The small molecule below binds the protein below.
Small molecule (SMILES): NC(=O)c1ccc(-c2ccc(-c3cc(NCc4cccnc4)n4ncc(Br)c4n3)cc2)cc1

Sequence of chain 1.A:
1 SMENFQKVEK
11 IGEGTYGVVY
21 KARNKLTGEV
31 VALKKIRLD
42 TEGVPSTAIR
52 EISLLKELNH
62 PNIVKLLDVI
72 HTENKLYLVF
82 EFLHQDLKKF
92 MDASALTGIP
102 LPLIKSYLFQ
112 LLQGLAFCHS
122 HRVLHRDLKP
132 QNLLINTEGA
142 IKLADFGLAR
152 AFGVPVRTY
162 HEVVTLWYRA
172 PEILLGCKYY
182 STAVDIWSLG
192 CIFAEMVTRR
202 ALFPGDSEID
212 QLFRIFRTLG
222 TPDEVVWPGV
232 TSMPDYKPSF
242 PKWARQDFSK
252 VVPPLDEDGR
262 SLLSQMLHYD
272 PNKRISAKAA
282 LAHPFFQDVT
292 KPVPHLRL

Binding-site contacts:
Ligand atom C13 contacts residue ILE11 of chain 1.A at 3.7 Å (hydrophobic).
Ligand atom C12 contacts residue GLN86 of chain 1.A at 3.8 Å.
Ligand atom N7 contacts residue LEU84 of chain 1.A at 3.4 Å (h-bond).
Ligand atom C2 contacts residue LEU135 of chain 1.A at 3.7 Å (hydrophobic).
Ligand atom C30 contacts residue GLU13 of chain 1.A at 3.8 Å.
Ligand atom C9 contacts residue LEU135 of chain 1.A at 3.6 Å (hydrophobic).
Ligand atom C8 contacts residue LEU135 of chain 1.A at 3.8 Å (hydrophobic).
Ligand atom C12 contacts residue LEU84 of chain 1.A at 3.5 Å (hydrophobic).
Ligand atom N6 contacts residue LEU135 of chain 1.A at 3.5 Å.
Ligand atom C26 contacts residue GLU13 of chain 1.A at 3.5 Å.
Ligand atom C23 contacts residue GLU13 of chain 1.A at 3.9 Å.
Ligand atom C5 contacts residue LEU135 of chain 1.A at 3.5 Å (hydrophobic).
Ligand atom N7 contacts residue LEU135 of chain 1.A at 3.7 Å.
Ligand atom C18 contacts residue LEU84 of chain 1.A at 3.5 Å (hydrophobic).
Ligand atom C8 contacts residue LEU84 of chain 1.A at 3.9 Å (hydrophobic).
Ligand atom C1 contacts residue ILE11 of chain 1.A at 3.7 Å (hydrophobic).
Ligand atom C17 contacts residue PHE83 of chain 1.A at 3.8 Å (hydrophobic).
Ligand atom C14 contacts residue ILE11 of chain 1.A at 3.6 Å (hydrophobic).
Ligand atom C20 contacts residue ASP87 of chain 1.A at 4.0 Å.
Ligand atom C20 contacts residue GLN132 of chain 1.A at 3.7 Å.
Ligand atom BR1 contacts residue PHE81 of chain 1.A at 3.6 Å.
Ligand atom N15 contacts residue LYS90 of chain 1.A at 3.9 Å.
Ligand atom C18 contacts residue HIS85 of chain 1.A at 3.4 Å.
Ligand atom C25 contacts residue GLU13 of chain 1.A at 3.5 Å.
Ligand atom C12 contacts residue HIS85 of chain 1.A at 3.8 Å.
Ligand atom C8 contacts residue ALA32 of chain 1.A at 3.3 Å (hydrophobic).
Ligand atom C8 contacts residue GLU82 of chain 1.A at 3.4 Å.
Ligand atom C2 contacts residue ILE11 of chain 1.A at 3.2 Å (hydrophobic).
Ligand atom C9 contacts residue ALA32 of chain 1.A at 3.6 Å (hydrophobic).
Ligand atom N15 contacts residue ILE11 of chain 1.A at 4.0 Å.
Ligand atom C27 contacts residue GLU13 of chain 1.A at 3.7 Å.
Ligand atom C13 contacts residue HIS85 of chain 1.A at 3.6 Å.
Ligand atom C1 contacts residue LEU135 of chain 1.A at 3.9 Å (hydrophobic).
Ligand atom C18 contacts residue PHE83 of chain 1.A at 3.5 Å (hydrophobic).
Ligand atom O32 contacts residue LYS130 of chain 1.A at 3.5 Å (salt-bridge).
Ligand atom C3 contacts residue ILE11 of chain 1.A at 3.6 Å (hydrophobic).
Ligand atom C28 contacts residue GLU13 of chain 1.A at 3.9 Å.
Ligand atom C31 contacts residue LYS130 of chain 1.A at 4.0 Å.
Ligand atom C21 contacts residue GLN132 of chain 1.A at 3.6 Å.
Ligand atom N11 contacts residue LEU84 of chain 1.A at 2.9 Å (h-bond).